Sequence of chain 3.A:
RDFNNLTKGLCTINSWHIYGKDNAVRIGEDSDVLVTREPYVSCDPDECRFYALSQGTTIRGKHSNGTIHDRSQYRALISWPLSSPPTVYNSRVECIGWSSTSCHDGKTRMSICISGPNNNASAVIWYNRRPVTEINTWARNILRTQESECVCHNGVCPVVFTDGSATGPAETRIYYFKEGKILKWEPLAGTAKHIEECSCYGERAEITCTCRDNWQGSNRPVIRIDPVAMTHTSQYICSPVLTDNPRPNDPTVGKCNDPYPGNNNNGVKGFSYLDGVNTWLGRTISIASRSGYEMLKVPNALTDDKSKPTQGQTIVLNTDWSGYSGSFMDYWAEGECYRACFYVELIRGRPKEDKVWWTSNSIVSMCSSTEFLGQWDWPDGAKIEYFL

Binding-site contacts:
Ligand atom O1B contacts residue ASN318 of chain 3.A at 3.2 Å (h-bond).
Ligand atom O4 contacts residue ASN318 of chain 3.A at 3.3 Å (h-bond).
Ligand atom C5 contacts residue SER291 of chain 3.A at 3.9 Å.
Ligand atom C9 contacts residue SER289 of chain 3.A at 3.4 Å.
Ligand atom C11 contacts residue ASN318 of chain 3.A at 3.6 Å.
Ligand atom C11 contacts residue TRP321 of chain 3.A at 3.5 Å (hydrophobic).
Ligand atom C9 contacts residue TRP321 of chain 3.A at 3.9 Å (hydrophobic).
Ligand atom N5 contacts residue TRP321 of chain 3.A at 4.2 Å.
Ligand atom O1A contacts residue SER289 of chain 3.A at 3.9 Å.
Ligand atom C11 contacts residue SER291 of chain 3.A at 3.4 Å.
Ligand atom O1B contacts residue SER286 of chain 3.A at 3.4 Å (h-bond).
Ligand atom O1A contacts residue ALA288 of chain 3.A at 3.9 Å.
Ligand atom C10 contacts residue SER291 of chain 3.A at 3.7 Å.
Ligand atom O8 contacts residue SER289 of chain 3.A at 2.7 Å (h-bond).
Ligand atom O4 contacts residue THR319 of chain 3.A at 4.0 Å.
Ligand atom C11 contacts residue ASP320 of chain 3.A at 3.5 Å.
Ligand atom C7 contacts residue TRP321 of chain 3.A at 3.7 Å (hydrophobic).
Ligand atom C6 contacts residue SER291 of chain 3.A at 4.1 Å.
Ligand atom C7 contacts residue SER289 of chain 3.A at 3.8 Å.
Ligand atom N5 contacts residue SER291 of chain 3.A at 2.9 Å (h-bond).
Ligand atom C10 contacts residue ASN318 of chain 3.A at 3.6 Å.
Ligand atom C4 contacts residue SER291 of chain 3.A at 4.0 Å.
Ligand atom C3 contacts residue ASN318 of chain 3.A at 3.9 Å.
Ligand atom O10 contacts residue THR319 of chain 3.A at 4.1 Å.
Ligand atom C10 contacts residue TRP321 of chain 3.A at 3.9 Å (hydrophobic).
Ligand atom C4 contacts residue ASN318 of chain 3.A at 3.2 Å.
Ligand atom O10 contacts residue TRP321 of chain 3.A at 4.1 Å.
Ligand atom C5 contacts residue ASN318 of chain 3.A at 3.8 Å.
Ligand atom O9 contacts residue LYS352 of chain 3.A at 2.8 Å (salt-bridge).
Ligand atom C1 contacts residue ASN318 of chain 3.A at 4.1 Å.
Ligand atom N5 contacts residue ASN318 of chain 3.A at 3.1 Å (h-bond).
Ligand atom C6 contacts residue SER289 of chain 3.A at 4.0 Å.
Ligand atom O8 contacts residue SER286 of chain 3.A at 4.3 Å.
Ligand atom C10 contacts residue THR319 of chain 3.A at 4.0 Å.
Ligand atom O1A contacts residue SER286 of chain 3.A at 2.6 Å (h-bond).
Ligand atom C8 contacts residue SER289 of chain 3.A at 3.4 Å.
Ligand atom C1 contacts residue SER286 of chain 3.A at 3.3 Å.
Ligand atom O7 contacts residue TRP321 of chain 3.A at 4.0 Å.
Ligand atom C11 contacts residue THR319 of chain 3.A at 3.5 Å.
Ligand atom C9 contacts residue LYS352 of chain 3.A at 3.2 Å.

A small-molecule ligand and the protein it binds are described below.
Small molecule (SMILES): CC(=O)N[C@H]1[C@H]([C@H](O)[C@H](O)CO)O[C@@](O)(C(=O)O)C[C@@H]1O